Binding-site contacts:
Ligand atom C1B contacts residue ILE98 of chain 11.A at 3.6 Å (hydrophobic).
Ligand atom N3A contacts residue PHE179 of chain 11.A at 3.2 Å.
Ligand atom F3 contacts residue MET143 of chain 11.A at 3.3 Å.
Ligand atom O1 contacts residue MET214 of chain 11.A at 3.5 Å (h-bond).
Ligand atom C2A contacts residue PHE179 of chain 11.A at 3.6 Å (hydrophobic).
Ligand atom C1B contacts residue LEU181 of chain 11.A at 3.7 Å (hydrophobic).
Ligand atom F1 contacts residue LEU217 of chain 11.A at 3.4 Å.
Ligand atom C3A contacts residue PHE179 of chain 11.A at 3.4 Å (hydrophobic).
Ligand atom N1A contacts residue TYR144 of chain 11.A at 3.1 Å.
Ligand atom CM6 contacts residue TYR144 of chain 11.A at 3.3 Å (hydrophobic).
Ligand atom C6B contacts residue LEU181 of chain 11.A at 3.4 Å (hydrophobic).
Ligand atom F1 contacts residue PHE179 of chain 11.A at 3.8 Å.
Ligand atom F2 contacts residue PHE179 of chain 11.A at 3.3 Å.
Ligand atom CM4 contacts residue TYR142 of chain 11.A at 3.5 Å (hydrophobic).
Ligand atom N3A contacts residue TYR144 of chain 11.A at 3.7 Å.
Ligand atom O1B contacts residue ILE98 of chain 11.A at 3.0 Å.
Ligand atom F2 contacts residue TYR142 of chain 11.A at 3.6 Å.
Ligand atom CM6 contacts residue LEU184 of chain 11.A at 3.0 Å (hydrophobic).
Ligand atom C4B contacts residue LEU181 of chain 11.A at 3.5 Å (hydrophobic).
Ligand atom C5 contacts residue MET214 of chain 11.A at 3.5 Å (hydrophobic).
Ligand atom F3 contacts residue TYR144 of chain 11.A at 2.9 Å.
Ligand atom CM3 contacts residue ASN212 of chain 11.A at 3.5 Å.
Ligand atom CM2 contacts residue ILE122 of chain 11.A at 3.5 Å (hydrophobic).
Ligand atom F3 contacts residue SER167 of chain 11.A at 3.8 Å.
Ligand atom CM6 contacts residue MET214 of chain 11.A at 3.5 Å (hydrophobic).
Ligand atom N1A contacts residue PHE179 of chain 11.A at 3.7 Å.
Ligand atom F1 contacts residue TYR142 of chain 11.A at 3.6 Å.
Ligand atom F3 contacts residue TYR142 of chain 11.A at 2.8 Å.
Ligand atom CM3 contacts residue TYR190 of chain 11.A at 3.5 Å (hydrophobic).
Ligand atom F2 contacts residue VAL168 of chain 11.A at 2.6 Å.
Ligand atom F3 contacts residue ALA166 of chain 11.A at 2.8 Å.
Ligand atom C5B contacts residue LEU181 of chain 11.A at 3.4 Å (hydrophobic).
Ligand atom C4 contacts residue TYR190 of chain 11.A at 3.4 Å (hydrophobic).
Ligand atom C5B contacts residue TYR144 of chain 11.A at 3.5 Å (hydrophobic).
Ligand atom C3A contacts residue TYR144 of chain 11.A at 3.4 Å (hydrophobic).
Ligand atom C2A contacts residue TYR144 of chain 11.A at 3.5 Å (hydrophobic).
Ligand atom C1C contacts residue MET214 of chain 11.A at 3.5 Å (hydrophobic).
Ligand atom CM4 contacts residue PHE179 of chain 11.A at 3.8 Å (hydrophobic).
Ligand atom N1A contacts residue LEU181 of chain 11.A at 3.7 Å.
Ligand atom O1A contacts residue TYR144 of chain 11.A at 3.1 Å.

Sequence of chain 11.C:
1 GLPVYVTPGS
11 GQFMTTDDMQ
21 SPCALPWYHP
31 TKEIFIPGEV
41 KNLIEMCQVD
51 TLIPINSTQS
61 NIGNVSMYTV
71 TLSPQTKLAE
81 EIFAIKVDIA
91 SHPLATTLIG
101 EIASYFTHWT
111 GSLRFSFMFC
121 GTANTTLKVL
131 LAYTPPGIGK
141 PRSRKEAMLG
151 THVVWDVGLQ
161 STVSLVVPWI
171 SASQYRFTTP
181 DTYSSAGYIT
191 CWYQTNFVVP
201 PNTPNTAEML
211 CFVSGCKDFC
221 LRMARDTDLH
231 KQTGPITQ

This small molecule binds to this protein.
Small molecule (SMILES): Cc1cc(CCCOc2c(C)cc(-c3noc(C(F)(F)F)n3)cc2C)on1

Sequence of chain 11.A:
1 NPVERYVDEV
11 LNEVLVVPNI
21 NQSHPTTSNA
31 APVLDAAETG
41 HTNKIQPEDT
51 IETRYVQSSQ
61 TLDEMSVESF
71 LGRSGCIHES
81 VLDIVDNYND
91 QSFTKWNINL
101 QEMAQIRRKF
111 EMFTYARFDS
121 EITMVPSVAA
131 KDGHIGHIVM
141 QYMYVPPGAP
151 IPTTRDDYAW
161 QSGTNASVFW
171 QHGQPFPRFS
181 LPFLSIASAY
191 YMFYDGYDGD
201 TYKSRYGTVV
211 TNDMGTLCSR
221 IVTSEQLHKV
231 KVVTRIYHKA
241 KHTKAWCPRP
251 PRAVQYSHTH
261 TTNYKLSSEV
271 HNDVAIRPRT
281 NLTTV